Binding-site contacts:
Ligand atom C4 contacts residue HIS91 of chain 1.I at 4.1 Å.
Ligand atom O6 contacts residue LYS87 of chain 1.I at 3.7 Å.
Ligand atom N2 contacts residue SER90 of chain 1.I at 4.4 Å.
Ligand atom O7 contacts residue HIS91 of chain 1.I at 4.3 Å.
Ligand atom C5 contacts residue LYS87 of chain 1.I at 4.5 Å.
Ligand atom O5 contacts residue HIS91 of chain 1.I at 4.0 Å.
Ligand atom O5 contacts residue ASN88 of chain 1.I at 2.3 Å (h-bond).
Ligand atom C5 contacts residue ASN88 of chain 1.I at 3.6 Å.
Ligand atom C6 contacts residue LYS87 of chain 1.I at 3.3 Å.
Ligand atom C7 contacts residue SER90 of chain 1.I at 3.4 Å.
Ligand atom C6 contacts residue HIS91 of chain 1.I at 4.0 Å.
Ligand atom O4 contacts residue HIS91 of chain 1.I at 3.7 Å.
Ligand atom C2 contacts residue ASN88 of chain 1.I at 2.4 Å.
Ligand atom C1 contacts residue ASN88 of chain 1.I at 1.4 Å.
Ligand atom C3 contacts residue ASN88 of chain 1.I at 3.8 Å.
Ligand atom O7 contacts residue ASN88 of chain 1.I at 3.7 Å.
Ligand atom O5 contacts residue LYS87 of chain 1.I at 4.3 Å.
Ligand atom N2 contacts residue ASN88 of chain 1.I at 2.9 Å (h-bond).
Ligand atom C3 contacts residue SER90 of chain 1.I at 4.5 Å.
Ligand atom C4 contacts residue ASN88 of chain 1.I at 4.2 Å.
Ligand atom C5 contacts residue HIS91 of chain 1.I at 3.5 Å.
Ligand atom C1 contacts residue HIS91 of chain 1.I at 4.2 Å.
Ligand atom O7 contacts residue SER90 of chain 1.I at 2.2 Å (h-bond).
Ligand atom C7 contacts residue ASN88 of chain 1.I at 3.6 Å.
Ligand atom C8 contacts residue SER90 of chain 1.I at 4.1 Å.

Sequence of chain 1.I:
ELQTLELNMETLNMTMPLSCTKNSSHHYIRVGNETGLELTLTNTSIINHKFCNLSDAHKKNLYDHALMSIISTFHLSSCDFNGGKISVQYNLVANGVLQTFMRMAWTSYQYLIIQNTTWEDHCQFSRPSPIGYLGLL

This protein binds this small molecule.
Small molecule (SMILES): CC(=O)N[C@H]1[C@H](O[C@H]2[C@H](O)[C@@H](NC(C)=O)CO[C@@H]2CO)O[C@H](CO)[C@@H](O)[C@@H]1O